Sequence of chain 36.B:
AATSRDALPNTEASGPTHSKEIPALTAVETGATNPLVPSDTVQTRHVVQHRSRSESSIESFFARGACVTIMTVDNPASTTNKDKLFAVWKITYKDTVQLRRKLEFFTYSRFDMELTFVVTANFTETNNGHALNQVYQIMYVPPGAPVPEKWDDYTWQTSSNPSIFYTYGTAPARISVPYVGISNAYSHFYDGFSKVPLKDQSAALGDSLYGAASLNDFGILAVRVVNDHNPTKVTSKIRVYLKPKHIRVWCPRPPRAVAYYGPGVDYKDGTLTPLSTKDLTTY

A small-molecule ligand and the protein it binds are described below.
Small molecule (SMILES): CCOC(=O)c1ccc(OCCC2CCN(c3ccc(C)nn3)CC2)cc1

Sequence of chain 36.D:
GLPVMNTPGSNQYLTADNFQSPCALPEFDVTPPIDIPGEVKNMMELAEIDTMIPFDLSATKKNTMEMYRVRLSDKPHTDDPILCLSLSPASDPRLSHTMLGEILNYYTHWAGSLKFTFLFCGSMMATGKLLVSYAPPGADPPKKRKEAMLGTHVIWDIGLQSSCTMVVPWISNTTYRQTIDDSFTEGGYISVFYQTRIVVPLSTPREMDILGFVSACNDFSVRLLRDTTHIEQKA

Binding-site contacts:
Ligand atom C19 contacts residue TYR205 of chain 36.B at 3.7 Å (hydrophobic).
Ligand atom O22 contacts residue TYR205 of chain 36.B at 3.8 Å.
Ligand atom C25 contacts residue SER206 of chain 36.B at 3.8 Å.
Ligand atom C8 contacts residue VAL196 of chain 36.B at 3.6 Å (hydrophobic).
Ligand atom C17 contacts residue TYR112 of chain 36.B at 3.8 Å (hydrophobic).
Ligand atom C10 contacts residue ILE110 of chain 36.B at 3.5 Å (hydrophobic).
Ligand atom C4 contacts residue VAL196 of chain 36.B at 3.9 Å (hydrophobic).
Ligand atom O23 contacts residue PHE237 of chain 36.B at 3.8 Å.
Ligand atom C18 contacts residue TYR112 of chain 36.B at 3.7 Å (hydrophobic).
Ligand atom C5 contacts residue VAL196 of chain 36.B at 3.8 Å (hydrophobic).
Ligand atom C8 contacts residue VAL199 of chain 36.B at 3.7 Å (hydrophobic).
Ligand atom C21 contacts residue TYR112 of chain 36.B at 3.3 Å (hydrophobic).
Ligand atom C1 contacts residue PRO181 of chain 36.B at 3.7 Å (hydrophobic).
Ligand atom C4 contacts residue TYR159 of chain 36.B at 3.5 Å (hydrophobic).
Ligand atom C20 contacts residue TYR205 of chain 36.B at 3.5 Å (hydrophobic).
Ligand atom N3 contacts residue ILE194 of chain 36.B at 3.6 Å.
Ligand atom N3 contacts residue LEU240 of chain 36.B at 3.5 Å.
Ligand atom C25 contacts residue ASP236 of chain 36.B at 3.5 Å.
Ligand atom C21 contacts residue PHE237 of chain 36.B at 3.7 Å (hydrophobic).
Ligand atom C10 contacts residue MET132 of chain 36.B at 3.3 Å (hydrophobic).
Ligand atom N3 contacts residue TYR159 of chain 36.B at 3.9 Å.
Ligand atom C2 contacts residue ILE194 of chain 36.B at 3.5 Å (hydrophobic).
Ligand atom C7 contacts residue TYR159 of chain 36.B at 3.7 Å (hydrophobic).
Ligand atom C3 contacts residue TYR159 of chain 36.B at 3.6 Å (hydrophobic).
Ligand atom O14 contacts residue MET132 of chain 36.B at 3.4 Å.
Ligand atom O23 contacts residue TYR112 of chain 36.B at 3.5 Å.
Ligand atom N6 contacts residue VAL196 of chain 36.B at 3.9 Å.
Ligand atom C2 contacts residue TYR159 of chain 36.B at 3.5 Å (hydrophobic).
Ligand atom O22 contacts residue TYR112 of chain 36.B at 3.5 Å.
Ligand atom C11 contacts residue ILE110 of chain 36.B at 3.6 Å (hydrophobic).
Ligand atom C13 contacts residue MET132 of chain 36.B at 3.8 Å (hydrophobic).
Ligand atom N4 contacts residue LEU134 of chain 36.B at 3.7 Å.
Ligand atom C7 contacts residue VAL196 of chain 36.B at 3.6 Å (hydrophobic).
Ligand atom C13 contacts residue VAL199 of chain 36.B at 3.7 Å (hydrophobic).
Ligand atom C18 contacts residue PHE237 of chain 36.B at 3.6 Å (hydrophobic).
Ligand atom C17 contacts residue PHE237 of chain 36.B at 3.7 Å (hydrophobic).
Ligand atom C12 contacts residue PHE237 of chain 36.B at 3.5 Å (hydrophobic).
Ligand atom C11 contacts residue LEU134 of chain 36.B at 3.8 Å (hydrophobic).
Ligand atom N4 contacts residue LEU240 of chain 36.B at 3.6 Å.
Ligand atom C3 contacts residue ALA24 of chain 36.D at 3.5 Å (hydrophobic).